Sequence of chain 2.A:
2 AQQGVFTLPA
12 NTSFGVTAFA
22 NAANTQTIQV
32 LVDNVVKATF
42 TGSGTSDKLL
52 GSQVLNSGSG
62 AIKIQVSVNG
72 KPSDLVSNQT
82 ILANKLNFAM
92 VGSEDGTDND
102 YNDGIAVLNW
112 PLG

Sequence of chain 4.A:
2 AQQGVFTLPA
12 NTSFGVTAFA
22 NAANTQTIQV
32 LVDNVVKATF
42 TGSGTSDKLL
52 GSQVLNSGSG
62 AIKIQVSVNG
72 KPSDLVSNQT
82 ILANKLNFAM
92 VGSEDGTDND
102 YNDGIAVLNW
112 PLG

Binding-site contacts:
Ligand atom O6 contacts residue ALA24 of chain 2.A at 3.3 Å (h-bond).
Ligand atom O4 contacts residue GLU95 of chain 2.A at 3.4 Å (salt-bridge).
Ligand atom C2 contacts residue GLY114 of chain 4.A at 3.3 Å.
Ligand atom C3 contacts residue CA1 of chain 2.B at 3.4 Å.
Ligand atom O5 contacts residue ALA24 of chain 2.A at 3.0 Å (h-bond).
Ligand atom O3 contacts residue CA1 of chain 2.C at 2.5 Å.
Ligand atom O6 contacts residue ALA23 of chain 2.A at 3.4 Å.
Ligand atom O4 contacts residue ASP104 of chain 2.A at 3.3 Å (salt-bridge).
Ligand atom O6 contacts residue ASP96 of chain 2.A at 2.7 Å (salt-bridge).
Ligand atom O3 contacts residue ASP101 of chain 2.A at 2.9 Å (salt-bridge).
Ligand atom O5 contacts residue BMA1 of chain 2.F at 0.0 Å (h-bond).
Ligand atom O2 contacts residue ASN22 of chain 2.A at 3.0 Å (h-bond).
Ligand atom O6 contacts residue BMA1 of chain 2.F at 0.0 Å (h-bond).
Ligand atom O3 contacts residue CA1 of chain 2.B at 2.5 Å.
Ligand atom C2 contacts residue BMA1 of chain 2.F at 0.0 Å.
Ligand atom O3 contacts residue ASP99 of chain 2.A at 2.5 Å (salt-bridge).
Ligand atom O4 contacts residue BMA1 of chain 2.F at 0.0 Å (h-bond).
Ligand atom O1 contacts residue BMA1 of chain 2.F at 1.4 Å.
Ligand atom O4 contacts residue ASP96 of chain 2.A at 2.6 Å (salt-bridge).
Ligand atom O2 contacts residue CA1 of chain 2.B at 2.5 Å.
Ligand atom O2 contacts residue BMA1 of chain 2.F at 0.0 Å (h-bond).
Ligand atom O6 contacts residue ASN25 of chain 2.A at 3.0 Å (h-bond).
Ligand atom O2 contacts residue GLY114 of chain 4.A at 2.6 Å (h-bond).
Ligand atom C3 contacts residue BMA1 of chain 2.F at 0.0 Å.
Ligand atom O4 contacts residue ASP99 of chain 2.A at 3.7 Å.
Ligand atom C1 contacts residue BMA1 of chain 2.F at 0.0 Å.
Ligand atom C4 contacts residue BMA1 of chain 2.F at 0.0 Å.
Ligand atom C2 contacts residue CA1 of chain 2.B at 3.4 Å.
Ligand atom O3 contacts residue BMA1 of chain 2.F at 0.0 Å (h-bond).
Ligand atom C6 contacts residue ASP96 of chain 2.A at 3.3 Å.
Ligand atom C3 contacts residue CA1 of chain 2.C at 3.4 Å.
Ligand atom C3 contacts residue ASP99 of chain 2.A at 3.2 Å.
Ligand atom C4 contacts residue CA1 of chain 2.C at 3.3 Å.
Ligand atom O3 contacts residue ASP104 of chain 2.A at 3.0 Å (salt-bridge).
Ligand atom O4 contacts residue CA1 of chain 2.C at 2.6 Å.
Ligand atom C6 contacts residue BMA1 of chain 2.F at 0.0 Å.
Ligand atom C4 contacts residue ASP96 of chain 2.A at 3.4 Å.
Ligand atom C5 contacts residue BMA1 of chain 2.F at 0.0 Å.
Ligand atom C4 contacts residue ASP104 of chain 2.A at 3.3 Å.
Ligand atom O2 contacts residue ALA23 of chain 2.A at 3.4 Å.

This protein binds this small molecule.
Small molecule (SMILES): OC[C@H]1O[C@H](O)[C@@H](O)[C@@H](O)[C@@H]1O